A protein and the small-molecule ligand that binds it are described below.
Small molecule (SMILES): CC(=O)N[C@@H]1[C@@H](O)[C@H](O)[C@@H](CO)O[C@H]1O

Sequence of chain 1.C:
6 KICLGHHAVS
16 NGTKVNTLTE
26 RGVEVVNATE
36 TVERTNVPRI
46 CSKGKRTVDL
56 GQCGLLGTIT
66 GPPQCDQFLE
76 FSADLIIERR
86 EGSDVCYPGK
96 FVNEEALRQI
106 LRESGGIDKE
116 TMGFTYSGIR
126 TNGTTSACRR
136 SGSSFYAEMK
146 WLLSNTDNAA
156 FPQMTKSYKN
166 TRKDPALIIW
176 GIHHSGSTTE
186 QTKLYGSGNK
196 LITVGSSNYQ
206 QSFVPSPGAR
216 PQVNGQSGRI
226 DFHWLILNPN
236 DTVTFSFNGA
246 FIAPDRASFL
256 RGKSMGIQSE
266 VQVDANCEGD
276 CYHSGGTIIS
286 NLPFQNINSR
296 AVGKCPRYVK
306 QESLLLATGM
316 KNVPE

Binding-site contacts:
Ligand atom C5 contacts residue LYS164 of chain 1.C at 3.9 Å.
Ligand atom C4 contacts residue ASN235 of chain 1.C at 3.7 Å.
Ligand atom C2 contacts residue ASN235 of chain 1.C at 2.6 Å.
Ligand atom C6 contacts residue ASN235 of chain 1.C at 4.2 Å.
Ligand atom O6 contacts residue ASN235 of chain 1.C at 4.4 Å.
Ligand atom C4 contacts residue LYS164 of chain 1.C at 4.5 Å.
Ligand atom O4 contacts residue ASN235 of chain 1.C at 4.3 Å.
Ligand atom C3 contacts residue ASN235 of chain 1.C at 3.3 Å.
Ligand atom C5 contacts residue ASN235 of chain 1.C at 3.0 Å.
Ligand atom O6 contacts residue LYS164 of chain 1.C at 2.8 Å (salt-bridge).
Ligand atom O7 contacts residue ASN235 of chain 1.C at 3.9 Å.
Ligand atom C1 contacts residue ASN235 of chain 1.C at 1.4 Å.
Ligand atom O4 contacts residue LYS164 of chain 1.C at 4.0 Å.
Ligand atom N2 contacts residue ASN235 of chain 1.C at 2.9 Å (h-bond).
Ligand atom O5 contacts residue ASN235 of chain 1.C at 2.4 Å (h-bond).
Ligand atom C7 contacts residue ASN235 of chain 1.C at 3.5 Å.
Ligand atom C8 contacts residue ASN235 of chain 1.C at 4.4 Å.
Ligand atom C6 contacts residue LYS164 of chain 1.C at 3.9 Å.